Sequence of chain 1.A:
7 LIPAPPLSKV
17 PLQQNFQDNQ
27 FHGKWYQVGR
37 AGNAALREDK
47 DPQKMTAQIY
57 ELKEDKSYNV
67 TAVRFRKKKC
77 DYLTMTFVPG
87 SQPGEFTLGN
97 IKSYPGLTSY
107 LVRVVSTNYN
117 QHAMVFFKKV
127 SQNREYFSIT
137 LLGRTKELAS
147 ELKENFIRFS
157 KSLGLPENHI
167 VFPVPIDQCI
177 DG

Binding-site contacts:
Ligand atom C26 contacts residue ASP77 of chain 1.A at 3.4 Å.
Ligand atom N1 contacts residue YT31 of chain 1.D at 2.7 Å.
Ligand atom O3 contacts residue GLN54 of chain 1.A at 3.3 Å (h-bond).
Ligand atom O5 contacts residue YT31 of chain 1.D at 2.3 Å.
Ligand atom C8 contacts residue GLN54 of chain 1.A at 3.4 Å.
Ligand atom C1 contacts residue YT31 of chain 1.D at 3.2 Å.
Ligand atom C13 contacts residue YT31 of chain 1.D at 3.4 Å.
Ligand atom C9 contacts residue TYR106 of chain 1.A at 3.4 Å (hydrophobic).
Ligand atom O1 contacts residue GLN33 of chain 1.A at 3.1 Å (h-bond).
Ligand atom C4 contacts residue THR52 of chain 1.A at 3.3 Å.
Ligand atom O8 contacts residue PHE123 of chain 1.A at 3.4 Å.
Ligand atom O8 contacts residue GLN54 of chain 1.A at 2.9 Å (h-bond).
Ligand atom O7 contacts residue GLN33 of chain 1.A at 3.3 Å (h-bond).
Ligand atom O10 contacts residue TYR106 of chain 1.A at 2.6 Å (h-bond).
Ligand atom N2 contacts residue YT31 of chain 1.D at 2.5 Å.
Ligand atom O7 contacts residue YT31 of chain 1.D at 2.4 Å.
Ligand atom C7 contacts residue GLN54 of chain 1.A at 3.3 Å.
Ligand atom O3 contacts residue YT31 of chain 1.D at 2.4 Å.
Ligand atom N3 contacts residue YT31 of chain 1.D at 2.6 Å.
Ligand atom C6 contacts residue YT31 of chain 1.D at 3.2 Å.
Ligand atom O4 contacts residue GLN54 of chain 1.A at 3.0 Å (h-bond).
Ligand atom C7 contacts residue YT31 of chain 1.D at 3.2 Å.
Ligand atom O1 contacts residue YT31 of chain 1.D at 2.4 Å.
Ligand atom O3 contacts residue GLN33 of chain 1.A at 3.4 Å (h-bond).
Ligand atom C5 contacts residue YT31 of chain 1.D at 3.1 Å.
Ligand atom C9 contacts residue YT31 of chain 1.D at 3.3 Å.
Ligand atom O9 contacts residue YT31 of chain 1.D at 2.5 Å.
Ligand atom C3 contacts residue YT31 of chain 1.D at 3.3 Å.
Ligand atom C2 contacts residue YT31 of chain 1.D at 3.4 Å.
Ligand atom C12 contacts residue YT31 of chain 1.D at 3.4 Å.
Ligand atom O2 contacts residue ARG36 of chain 1.A at 3.3 Å.
Ligand atom O8 contacts residue THR136 of chain 1.A at 2.8 Å (h-bond).
Ligand atom C10 contacts residue YT31 of chain 1.D at 3.4 Å.
Ligand atom C8 contacts residue YT31 of chain 1.D at 3.3 Å.
Ligand atom C14 contacts residue YT31 of chain 1.D at 3.4 Å.
Ligand atom N5 contacts residue ASP77 of chain 1.A at 3.3 Å (salt-bridge).
Ligand atom O4 contacts residue THR52 of chain 1.A at 2.6 Å (h-bond).
Ligand atom N4 contacts residue ASP77 of chain 1.A at 3.0 Å (salt-bridge).
Ligand atom C3 contacts residue THR52 of chain 1.A at 3.4 Å.
Ligand atom C11 contacts residue YT31 of chain 1.D at 3.4 Å.

The small molecule below binds the protein below.
Small molecule (SMILES): O=C(O)CN(CC(=O)O)[C@H](Cc1ccc(NC(=S)NC(CO)(CO)CO)cc1)CN(CC(=O)O)[C@H]1CCCC[C@@H]1N(CC(=O)O)CC(=O)O